Sequence of chain 1.A:
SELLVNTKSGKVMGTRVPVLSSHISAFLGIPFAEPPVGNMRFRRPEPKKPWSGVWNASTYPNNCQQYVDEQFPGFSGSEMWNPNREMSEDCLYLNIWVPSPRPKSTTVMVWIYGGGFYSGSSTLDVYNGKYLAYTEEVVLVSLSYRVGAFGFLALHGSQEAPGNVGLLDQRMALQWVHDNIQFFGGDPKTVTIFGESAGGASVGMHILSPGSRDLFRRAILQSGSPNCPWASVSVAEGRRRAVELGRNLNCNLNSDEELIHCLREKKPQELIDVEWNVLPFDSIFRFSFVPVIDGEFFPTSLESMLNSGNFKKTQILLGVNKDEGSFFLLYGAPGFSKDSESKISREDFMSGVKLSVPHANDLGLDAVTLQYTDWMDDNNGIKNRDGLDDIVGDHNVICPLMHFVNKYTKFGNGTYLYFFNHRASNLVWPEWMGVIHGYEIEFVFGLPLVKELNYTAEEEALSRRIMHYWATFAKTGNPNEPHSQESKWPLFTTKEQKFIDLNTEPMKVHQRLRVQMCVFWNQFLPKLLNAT

Binding-site contacts:
Ligand atom C1 contacts residue ASN454 of chain 1.A at 3.0 Å.
Ligand atom O7 contacts residue ASN454 of chain 1.A at 3.1 Å (h-bond).
Ligand atom O5 contacts residue ASN454 of chain 1.A at 4.1 Å.
Ligand atom C7 contacts residue ASN454 of chain 1.A at 3.0 Å.
Ligand atom N2 contacts residue ASN454 of chain 1.A at 3.0 Å (h-bond).
Ligand atom C8 contacts residue LEU453 of chain 1.A at 4.1 Å (hydrophobic).
Ligand atom C2 contacts residue ASN454 of chain 1.A at 3.2 Å.
Ligand atom C7 contacts residue GLU452 of chain 1.A at 3.9 Å.
Ligand atom N2 contacts residue GLU452 of chain 1.A at 4.2 Å.
Ligand atom C8 contacts residue GLU452 of chain 1.A at 3.1 Å.
Ligand atom C8 contacts residue ASN454 of chain 1.A at 3.8 Å.

The protein below binds the small molecule below.
Small molecule (SMILES): CC(=O)N[C@@H]1[C@@H](O)[C@H](O)[C@@H](CO)O[C@H]1O